Binding-site contacts:
Ligand atom O contacts residue ALA28 of chain 1.C at 3.6 Å.
Ligand atom OE1 contacts residue ILE47 of chain 1.D at 3.4 Å.
Ligand atom C2 contacts residue ASP25 of chain 1.D at 3.5 Å.
Ligand atom N6 contacts residue ASP30 of chain 1.D at 3.5 Å (salt-bridge).
Ligand atom O4 contacts residue ILE47 of chain 1.D at 3.5 Å.
Ligand atom CD3 contacts residue ASP30 of chain 1.D at 3.4 Å.
Ligand atom O4 contacts residue VAL48 of chain 1.D at 2.9 Å (h-bond).
Ligand atom NH2 contacts residue PRO81 of chain 1.D at 3.2 Å (h-bond).
Ligand atom O3 contacts residue ALA28 of chain 1.D at 3.4 Å.
Ligand atom N7 contacts residue LEU46 of chain 1.D at 3.1 Å (h-bond).
Ligand atom N5 contacts residue VAL48 of chain 1.D at 3.0 Å (h-bond).
Ligand atom OE2 contacts residue ASP29 of chain 1.D at 3.1 Å (salt-bridge).
Ligand atom O contacts residue ASP29 of chain 1.C at 2.9 Å (salt-bridge).
Ligand atom NH1 contacts residue SER82 of chain 1.D at 3.5 Å.
Ligand atom CB1 contacts residue ILE50 of chain 1.D at 3.6 Å (hydrophobic).
Ligand atom N3 contacts residue ASP25 of chain 1.C at 3.0 Å (salt-bridge).
Ligand atom CB5 contacts residue ASP29 of chain 1.D at 3.5 Å.
Ligand atom CA3 contacts residue GLY27 of chain 1.D at 3.5 Å.
Ligand atom N2 contacts residue GLY27 of chain 1.C at 3.0 Å (h-bond).
Ligand atom CA4 contacts residue VAL48 of chain 1.D at 3.4 Å (hydrophobic).
Ligand atom CA3 contacts residue ASP25 of chain 1.C at 3.5 Å.
Ligand atom O2 contacts residue GLY49 of chain 1.D at 3.4 Å.
Ligand atom CB2 contacts residue ASP25 of chain 1.D at 3.5 Å.
Ligand atom O1 contacts residue GLY49 of chain 1.C at 3.1 Å.
Ligand atom CB2 contacts residue GLY27 of chain 1.C at 3.5 Å.
Ligand atom CD21 contacts residue LEU23 of chain 1.C at 3.6 Å (hydrophobic).
Ligand atom NH1 contacts residue ARG8 of chain 1.D at 3.5 Å (salt-bridge).
Ligand atom O3 contacts residue ASP29 of chain 1.D at 3.0 Å (salt-bridge).
Ligand atom N1 contacts residue VAL48 of chain 1.C at 3.0 Å (h-bond).
Ligand atom C2 contacts residue ASP25 of chain 1.C at 3.4 Å.
Ligand atom O3 contacts residue GLY27 of chain 1.D at 3.3 Å (h-bond).
Ligand atom OE2 contacts residue ASP30 of chain 1.D at 2.8 Å (salt-bridge).
Ligand atom N4 contacts residue GLY27 of chain 1.D at 3.0 Å (h-bond).
Ligand atom CD21 contacts residue GLY27 of chain 1.D at 3.4 Å.
Ligand atom CA contacts residue VAL48 of chain 1.C at 3.4 Å (hydrophobic).
Ligand atom CD4 contacts residue LEU46 of chain 1.D at 3.6 Å (hydrophobic).
Ligand atom C contacts residue VAL48 of chain 1.C at 3.6 Å (hydrophobic).
Ligand atom CB5 contacts residue ARG8 of chain 1.C at 3.3 Å.
Ligand atom N contacts residue ASP29 of chain 1.C at 2.8 Å (salt-bridge).
Ligand atom OE1 contacts residue ASP30 of chain 1.D at 2.6 Å (salt-bridge).

Sequence of chain 1.D:
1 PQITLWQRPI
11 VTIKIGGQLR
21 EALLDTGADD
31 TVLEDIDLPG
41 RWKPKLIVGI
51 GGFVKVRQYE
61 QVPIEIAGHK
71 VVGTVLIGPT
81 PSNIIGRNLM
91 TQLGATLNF

Sequence of chain 1.C:
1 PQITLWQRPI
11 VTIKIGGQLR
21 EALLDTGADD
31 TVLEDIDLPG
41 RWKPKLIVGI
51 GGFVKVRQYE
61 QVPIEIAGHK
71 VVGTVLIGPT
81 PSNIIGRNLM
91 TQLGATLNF

The small molecule below binds the protein below.
Small molecule (SMILES): CCCC[C@H](NC(=O)[C@H](C)NC(=O)[C@H](CCC(=O)O)NC(=O)[C@H](Cc1ccccc1)NC[C@H](CC(C)C)NC(=O)[C@@H](NC(=O)[C@@H](N)CCCNC(N)=[NH2+])C(C)C)C(N)=O